The protein below binds the small molecule below.
Small molecule (SMILES): Cc1cc(N)c2ccccc2[n+]1CCCCCCCCCC[n+]1c(C)cc(N)c2ccccc21

Sequence of chain 5.C:
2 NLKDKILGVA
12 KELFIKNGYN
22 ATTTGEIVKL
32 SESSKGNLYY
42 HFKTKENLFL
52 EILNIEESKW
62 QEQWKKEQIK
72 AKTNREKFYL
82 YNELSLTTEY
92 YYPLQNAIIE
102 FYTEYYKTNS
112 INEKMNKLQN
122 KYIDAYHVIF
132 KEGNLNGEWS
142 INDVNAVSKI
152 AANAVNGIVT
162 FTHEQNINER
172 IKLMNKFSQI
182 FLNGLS

Binding-site contacts:
Ligand atom C27 contacts residue ILE99 of chain 5.C at 4.0 Å (hydrophobic).
Ligand atom N4 contacts residue THR161 of chain 5.A at 3.6 Å.
Ligand atom C6 contacts residue PHE162 of chain 5.A at 3.9 Å (hydrophobic).
Ligand atom C19 contacts residue TRP61 of chain 5.C at 3.8 Å (hydrophobic).
Ligand atom N3 contacts residue TYR93 of chain 5.C at 4.0 Å.
Ligand atom C4 contacts residue ASN97 of chain 5.A at 3.5 Å.
Ligand atom C20 contacts residue TYR93 of chain 5.C at 3.8 Å (hydrophobic).
Ligand atom N4 contacts residue ASN97 of chain 5.A at 3.5 Å (h-bond).
Ligand atom C14 contacts residue TRP61 of chain 5.C at 3.8 Å (hydrophobic).
Ligand atom N1 contacts residue TYR103 of chain 5.C at 3.9 Å.
Ligand atom C7 contacts residue PHE162 of chain 5.A at 3.6 Å (hydrophobic).
Ligand atom N3 contacts residue THR89 of chain 5.C at 2.9 Å (h-bond).
Ligand atom C7 contacts residue TYR103 of chain 5.C at 3.4 Å (hydrophobic).
Ligand atom C10 contacts residue TRP61 of chain 5.C at 4.0 Å (hydrophobic).
Ligand atom C14 contacts residue THR89 of chain 5.C at 4.0 Å.
Ligand atom C19 contacts residue GLU57 of chain 5.C at 3.7 Å.
Ligand atom C9 contacts residue TYR103 of chain 5.C at 3.7 Å (hydrophobic).
Ligand atom C8 contacts residue TYR103 of chain 5.C at 3.4 Å (hydrophobic).
Ligand atom C29 contacts residue GLU57 of chain 5.C at 3.2 Å.
Ligand atom C23 contacts residue LEU119 of chain 5.C at 3.9 Å (hydrophobic).
Ligand atom C14 contacts residue TYR93 of chain 5.C at 3.9 Å (hydrophobic).
Ligand atom C8 contacts residue PHE162 of chain 5.A at 3.8 Å (hydrophobic).
Ligand atom C12 contacts residue TRP61 of chain 5.C at 4.0 Å (hydrophobic).
Ligand atom C20 contacts residue GLU57 of chain 5.C at 4.0 Å.
Ligand atom C25 contacts residue LEU119 of chain 5.C at 4.0 Å (hydrophobic).
Ligand atom C30 contacts residue GLN120 of chain 5.C at 3.0 Å.
Ligand atom N3 contacts residue TRP61 of chain 5.C at 4.0 Å.
Ligand atom C2 contacts residue ILE100 of chain 5.C at 3.8 Å (hydrophobic).
Ligand atom C13 contacts residue TRP61 of chain 5.C at 4.0 Å (hydrophobic).
Ligand atom C21 contacts residue GLU58 of chain 5.C at 3.8 Å.
Ligand atom C5 contacts residue TYR103 of chain 5.C at 3.9 Å (hydrophobic).
Ligand atom C13 contacts residue TYR93 of chain 5.C at 3.3 Å (hydrophobic).
Ligand atom N2 contacts residue TRP61 of chain 5.C at 3.9 Å.
Ligand atom C4 contacts residue TYR103 of chain 5.C at 3.7 Å (hydrophobic).
Ligand atom C29 contacts residue TYR93 of chain 5.C at 3.2 Å (hydrophobic).
Ligand atom C15 contacts residue THR89 of chain 5.C at 3.8 Å.
Ligand atom C19 contacts residue GLU58 of chain 5.C at 4.0 Å.
Ligand atom N4 contacts residue TYR103 of chain 5.C at 3.2 Å.
Ligand atom C12 contacts residue TYR93 of chain 5.C at 3.6 Å (hydrophobic).
Ligand atom C6 contacts residue TYR103 of chain 5.C at 3.6 Å (hydrophobic).

Sequence of chain 5.A:
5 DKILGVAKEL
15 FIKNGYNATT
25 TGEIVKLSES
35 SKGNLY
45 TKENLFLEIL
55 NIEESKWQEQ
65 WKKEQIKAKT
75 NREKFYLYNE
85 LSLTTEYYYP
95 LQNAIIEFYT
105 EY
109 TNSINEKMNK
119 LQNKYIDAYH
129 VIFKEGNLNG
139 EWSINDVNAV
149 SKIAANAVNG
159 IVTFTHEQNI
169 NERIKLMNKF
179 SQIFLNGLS